Binding-site contacts:
Ligand atom O28 contacts residue ASP71 of chain 2.B at 3.4 Å (salt-bridge).
Ligand atom C29 contacts residue ASP71 of chain 2.B at 3.6 Å.
Ligand atom C05 contacts residue VAL6 of chain 1.A at 3.8 Å (hydrophobic).
Ligand atom C19 contacts residue LU81 of chain 1.J at 3.8 Å.
Ligand atom C32 contacts residue ALA69 of chain 1.A at 3.6 Å (hydrophobic).
Ligand atom C32 contacts residue ASP71 of chain 2.B at 3.3 Å.
Ligand atom C01 contacts residue TRP29 of chain 1.A at 3.8 Å (hydrophobic).
Ligand atom C06 contacts residue VAL6 of chain 1.A at 3.5 Å (hydrophobic).
Ligand atom N18 contacts residue LU81 of chain 1.J at 3.3 Å.
Ligand atom C13 contacts residue GLN80 of chain 2.B at 3.4 Å.
Ligand atom C10 contacts residue LU81 of chain 1.J at 3.8 Å.
Ligand atom N08 contacts residue VAL6 of chain 1.A at 3.7 Å.
Ligand atom C21 contacts residue EDO1 of chain 1.S at 3.7 Å.
Ligand atom C23 contacts residue TRP82 of chain 2.B at 3.9 Å (hydrophobic).
Ligand atom C29 contacts residue ARG8 of chain 1.A at 3.2 Å.
Ligand atom C11 contacts residue LU81 of chain 1.J at 3.6 Å.
Ligand atom C30 contacts residue THR73 of chain 2.B at 3.8 Å.
Ligand atom O28 contacts residue ARG8 of chain 1.A at 3.1 Å (salt-bridge).
Ligand atom C26 contacts residue ARG8 of chain 1.A at 3.9 Å.
Ligand atom C26 contacts residue THR73 of chain 2.B at 3.8 Å.
Ligand atom C29 contacts residue TRP82 of chain 2.B at 3.7 Å (hydrophobic).
Ligand atom C07 contacts residue ALA7 of chain 1.A at 3.4 Å (hydrophobic).
Ligand atom C27 contacts residue ARG8 of chain 1.A at 3.5 Å.
Ligand atom C07 contacts residue VAL6 of chain 1.A at 3.3 Å (hydrophobic).
Ligand atom C25 contacts residue THR73 of chain 2.B at 3.1 Å.
Ligand atom C26 contacts residue VAL6 of chain 1.A at 3.4 Å (hydrophobic).
Ligand atom C25 contacts residue TRP82 of chain 2.B at 3.4 Å (hydrophobic).
Ligand atom C09 contacts residue LU81 of chain 1.J at 3.4 Å.
Ligand atom C12 contacts residue GLN80 of chain 2.B at 3.5 Å.
Ligand atom O31 contacts residue ASP71 of chain 2.B at 3.7 Å.
Ligand atom C32 contacts residue THR73 of chain 2.B at 4.0 Å.
Ligand atom C04 contacts residue ALA7 of chain 1.A at 3.9 Å (hydrophobic).
Ligand atom C07 contacts residue TRP29 of chain 1.A at 4.0 Å (hydrophobic).
Ligand atom C27 contacts residue THR73 of chain 2.B at 3.6 Å.
Ligand atom C12 contacts residue LU81 of chain 1.J at 3.5 Å.
Ligand atom C25 contacts residue GLN80 of chain 2.B at 3.7 Å.
Ligand atom C22 contacts residue EDO1 of chain 1.S at 3.7 Å.
Ligand atom C24 contacts residue VAL6 of chain 1.A at 3.9 Å (hydrophobic).
Ligand atom C13 contacts residue LU81 of chain 1.J at 3.3 Å.
Ligand atom C30 contacts residue ARG8 of chain 1.A at 3.8 Å.

Sequence of chain 1.A:
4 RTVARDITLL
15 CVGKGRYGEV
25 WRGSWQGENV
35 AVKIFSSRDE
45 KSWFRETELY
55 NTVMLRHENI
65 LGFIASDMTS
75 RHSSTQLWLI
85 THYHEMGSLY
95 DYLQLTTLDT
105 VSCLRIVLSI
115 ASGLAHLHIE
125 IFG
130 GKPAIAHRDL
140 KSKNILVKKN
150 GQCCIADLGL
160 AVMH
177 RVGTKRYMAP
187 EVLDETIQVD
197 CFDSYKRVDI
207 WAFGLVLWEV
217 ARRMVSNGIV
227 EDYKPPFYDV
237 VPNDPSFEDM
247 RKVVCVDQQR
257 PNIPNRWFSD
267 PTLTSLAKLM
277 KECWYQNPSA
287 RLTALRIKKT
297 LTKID

Sequence of chain 2.B:
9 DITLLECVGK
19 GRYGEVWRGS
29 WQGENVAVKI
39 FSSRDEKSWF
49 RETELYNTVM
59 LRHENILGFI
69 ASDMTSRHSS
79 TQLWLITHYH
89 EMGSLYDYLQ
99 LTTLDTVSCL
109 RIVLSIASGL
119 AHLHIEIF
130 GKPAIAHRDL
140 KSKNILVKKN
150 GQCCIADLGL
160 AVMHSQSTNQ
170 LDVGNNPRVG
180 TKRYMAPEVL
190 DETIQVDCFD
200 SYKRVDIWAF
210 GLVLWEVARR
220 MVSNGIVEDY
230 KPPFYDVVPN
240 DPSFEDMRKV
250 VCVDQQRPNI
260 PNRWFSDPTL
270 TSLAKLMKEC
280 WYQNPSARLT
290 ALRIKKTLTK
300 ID

The protein below binds the small molecule below.
Small molecule (SMILES): COc1cc(-c2cncc(-c3ccc(C4CCN(C)CC4)cc3)c2C)cc(OC)c1OC